The small molecule below binds the protein below.
Small molecule (SMILES): C[C@H](CCC(=O)NCCC[N+](C)(C)CC(O)CS(=O)(=O)O)[C@H]1CC[C@H]2[C@@H]3[C@H](O)C[C@@H]4C[C@H](O)CC[C@]4(C)[C@H]3C[C@H](O)[C@]12C

Binding-site contacts:
Ligand atom C22 contacts residue PRO513 of chain 1.G at 4.1 Å (hydrophobic).
Ligand atom O2 contacts residue ARG259 of chain 1.E at 3.8 Å.
Ligand atom C14 contacts residue ARG259 of chain 1.E at 3.8 Å.
Ligand atom O3 contacts residue 1N71 of chain 1.R at 3.2 Å.
Ligand atom O4 contacts residue ILE508 of chain 1.G at 4.3 Å.
Ligand atom C17 contacts residue 1N71 of chain 1.R at 3.6 Å.
Ligand atom C12 contacts residue ARG259 of chain 1.E at 3.3 Å.
Ligand atom C16 contacts residue 1N71 of chain 1.R at 4.0 Å.
Ligand atom O4 contacts residue THR512 of chain 1.G at 4.1 Å.
Ligand atom O3 contacts residue LEU522 of chain 1.G at 3.9 Å.
Ligand atom C7 contacts residue 1N71 of chain 1.R at 4.4 Å.
Ligand atom C23 contacts residue GLY515 of chain 1.G at 4.5 Å.
Ligand atom C8 contacts residue ILE514 of chain 1.G at 3.9 Å (hydrophobic).
Ligand atom C13 contacts residue ARG259 of chain 1.E at 4.1 Å.
Ligand atom C1 contacts residue ARG259 of chain 1.E at 3.1 Å.
Ligand atom C23 contacts residue ILE514 of chain 1.G at 4.2 Å (hydrophobic).

Sequence of chain 1.G:
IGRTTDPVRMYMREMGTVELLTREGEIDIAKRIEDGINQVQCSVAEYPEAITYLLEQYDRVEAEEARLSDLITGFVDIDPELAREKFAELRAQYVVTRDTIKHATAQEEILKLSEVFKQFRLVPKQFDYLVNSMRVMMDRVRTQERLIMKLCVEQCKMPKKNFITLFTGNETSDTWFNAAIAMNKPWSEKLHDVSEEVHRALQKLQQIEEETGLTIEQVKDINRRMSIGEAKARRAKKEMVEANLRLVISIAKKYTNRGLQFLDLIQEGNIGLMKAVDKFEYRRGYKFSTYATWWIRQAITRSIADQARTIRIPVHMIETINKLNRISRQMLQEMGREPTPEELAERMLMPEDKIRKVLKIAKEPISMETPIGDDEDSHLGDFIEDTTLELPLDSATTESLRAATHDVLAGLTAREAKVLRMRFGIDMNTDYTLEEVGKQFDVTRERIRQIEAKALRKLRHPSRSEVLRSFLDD

Sequence of chain 1.E:
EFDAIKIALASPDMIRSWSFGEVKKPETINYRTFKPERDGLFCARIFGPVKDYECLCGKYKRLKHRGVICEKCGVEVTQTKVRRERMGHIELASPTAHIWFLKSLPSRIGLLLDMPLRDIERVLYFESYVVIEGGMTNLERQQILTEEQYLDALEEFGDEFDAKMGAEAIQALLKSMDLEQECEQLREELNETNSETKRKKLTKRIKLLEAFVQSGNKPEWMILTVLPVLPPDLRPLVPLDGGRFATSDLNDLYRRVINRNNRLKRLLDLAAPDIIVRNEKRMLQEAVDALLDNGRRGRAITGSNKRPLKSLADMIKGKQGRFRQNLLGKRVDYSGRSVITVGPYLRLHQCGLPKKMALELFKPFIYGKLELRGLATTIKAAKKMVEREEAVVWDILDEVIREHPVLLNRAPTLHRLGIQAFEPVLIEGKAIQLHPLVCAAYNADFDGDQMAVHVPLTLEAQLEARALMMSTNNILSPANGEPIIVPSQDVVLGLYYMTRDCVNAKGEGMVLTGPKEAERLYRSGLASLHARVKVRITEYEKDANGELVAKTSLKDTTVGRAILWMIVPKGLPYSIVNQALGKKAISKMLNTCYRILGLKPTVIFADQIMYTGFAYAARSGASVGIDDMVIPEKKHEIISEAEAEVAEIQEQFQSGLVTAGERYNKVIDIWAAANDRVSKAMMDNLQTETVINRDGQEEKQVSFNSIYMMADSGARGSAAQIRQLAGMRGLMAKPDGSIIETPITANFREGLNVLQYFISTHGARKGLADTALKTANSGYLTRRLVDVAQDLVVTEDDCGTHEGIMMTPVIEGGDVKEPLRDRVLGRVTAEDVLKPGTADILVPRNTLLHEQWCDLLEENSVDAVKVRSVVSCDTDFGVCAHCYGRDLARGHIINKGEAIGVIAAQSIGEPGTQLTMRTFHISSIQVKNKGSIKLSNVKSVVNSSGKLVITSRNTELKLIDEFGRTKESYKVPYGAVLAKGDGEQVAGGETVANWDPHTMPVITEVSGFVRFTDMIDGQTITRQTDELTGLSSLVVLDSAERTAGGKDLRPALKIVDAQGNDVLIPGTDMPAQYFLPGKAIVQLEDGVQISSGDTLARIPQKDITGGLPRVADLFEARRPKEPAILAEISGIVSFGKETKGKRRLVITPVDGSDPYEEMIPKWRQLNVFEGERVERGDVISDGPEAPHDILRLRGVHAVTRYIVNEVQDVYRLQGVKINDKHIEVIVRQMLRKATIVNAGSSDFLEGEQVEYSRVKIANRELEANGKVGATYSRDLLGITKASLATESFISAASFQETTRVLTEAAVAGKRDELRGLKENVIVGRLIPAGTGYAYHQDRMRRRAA